A protein and the small-molecule ligand that binds it are described below.
Small molecule (SMILES): CC(=O)N[C@H]1[C@H](O[C@H]2[C@H](O)[C@@H](NC(C)=O)CO[C@@H]2CO)O[C@H](CO)[C@@H](O)[C@@H]1O

Binding-site contacts:
Ligand atom O7 contacts residue ASN1134 of chain 1.H at 3.8 Å.
Ligand atom O5 contacts residue ASN1134 of chain 1.H at 2.3 Å (h-bond).
Ligand atom C5 contacts residue ASN1134 of chain 1.H at 3.6 Å.
Ligand atom C4 contacts residue ASN1134 of chain 1.H at 4.2 Å.
Ligand atom C7 contacts residue ASN1134 of chain 1.H at 3.6 Å.
Ligand atom C3 contacts residue ASN1134 of chain 1.H at 3.8 Å.
Ligand atom C2 contacts residue ASN1134 of chain 1.H at 2.4 Å.
Ligand atom C1 contacts residue ASN1134 of chain 1.H at 1.4 Å.
Ligand atom N2 contacts residue ASN1134 of chain 1.H at 2.9 Å (h-bond).

Sequence of chain 1.H:
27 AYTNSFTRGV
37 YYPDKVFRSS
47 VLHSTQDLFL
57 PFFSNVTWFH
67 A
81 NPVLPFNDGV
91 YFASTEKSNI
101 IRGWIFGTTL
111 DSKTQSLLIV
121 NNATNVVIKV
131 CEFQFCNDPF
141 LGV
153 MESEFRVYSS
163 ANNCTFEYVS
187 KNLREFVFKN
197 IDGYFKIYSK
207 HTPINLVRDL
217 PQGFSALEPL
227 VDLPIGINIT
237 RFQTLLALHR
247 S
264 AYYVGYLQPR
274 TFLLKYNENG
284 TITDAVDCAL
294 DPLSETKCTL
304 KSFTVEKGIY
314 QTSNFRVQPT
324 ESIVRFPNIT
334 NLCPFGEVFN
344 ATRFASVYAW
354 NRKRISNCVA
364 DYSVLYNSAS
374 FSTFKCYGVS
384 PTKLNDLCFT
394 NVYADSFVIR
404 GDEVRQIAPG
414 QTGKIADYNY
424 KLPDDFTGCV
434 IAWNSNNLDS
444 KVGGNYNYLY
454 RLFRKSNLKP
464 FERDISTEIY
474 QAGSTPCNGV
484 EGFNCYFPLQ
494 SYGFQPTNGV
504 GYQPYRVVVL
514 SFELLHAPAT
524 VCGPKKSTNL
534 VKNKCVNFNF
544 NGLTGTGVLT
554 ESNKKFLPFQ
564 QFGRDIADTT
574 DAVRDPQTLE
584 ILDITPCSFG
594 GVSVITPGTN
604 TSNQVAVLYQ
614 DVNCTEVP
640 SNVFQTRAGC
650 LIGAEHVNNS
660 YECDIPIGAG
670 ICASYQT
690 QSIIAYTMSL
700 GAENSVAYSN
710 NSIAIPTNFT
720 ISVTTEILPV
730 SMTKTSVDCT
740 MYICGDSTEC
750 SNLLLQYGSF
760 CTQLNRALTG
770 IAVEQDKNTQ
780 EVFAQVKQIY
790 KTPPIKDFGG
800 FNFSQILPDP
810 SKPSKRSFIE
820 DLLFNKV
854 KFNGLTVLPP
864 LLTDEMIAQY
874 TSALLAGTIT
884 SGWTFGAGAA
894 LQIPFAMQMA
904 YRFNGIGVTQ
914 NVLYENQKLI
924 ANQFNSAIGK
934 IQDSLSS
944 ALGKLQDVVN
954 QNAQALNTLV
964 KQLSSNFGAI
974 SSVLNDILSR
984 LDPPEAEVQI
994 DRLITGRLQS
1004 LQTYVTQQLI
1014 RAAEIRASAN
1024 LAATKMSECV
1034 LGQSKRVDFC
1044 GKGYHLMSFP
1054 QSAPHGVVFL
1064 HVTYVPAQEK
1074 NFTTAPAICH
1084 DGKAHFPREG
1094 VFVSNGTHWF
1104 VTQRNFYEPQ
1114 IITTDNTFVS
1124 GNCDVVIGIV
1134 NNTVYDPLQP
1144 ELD